Binding-site contacts:
Ligand atom C8 contacts residue ASP164 of chain 48.F at 4.5 Å.
Ligand atom C5 contacts residue ASN118 of chain 48.F at 3.2 Å.
Ligand atom C8 contacts residue PRO167 of chain 48.F at 3.7 Å (hydrophobic).
Ligand atom C7 contacts residue PRO167 of chain 48.F at 3.9 Å (hydrophobic).
Ligand atom O7 contacts residue ALA117 of chain 48.F at 4.5 Å.
Ligand atom C6 contacts residue ALA117 of chain 48.F at 3.6 Å (hydrophobic).
Ligand atom C1 contacts residue PRO167 of chain 48.F at 4.4 Å (hydrophobic).
Ligand atom O5 contacts residue GLN168 of chain 48.F at 4.0 Å.
Ligand atom O6 contacts residue ALA117 of chain 48.F at 2.3 Å.
Ligand atom N2 contacts residue ASN118 of chain 48.F at 3.6 Å.
Ligand atom C4 contacts residue ALA117 of chain 48.F at 4.2 Å (hydrophobic).
Ligand atom C2 contacts residue ASN118 of chain 48.F at 2.7 Å.
Ligand atom C1 contacts residue ASN118 of chain 48.F at 1.6 Å.
Ligand atom C1 contacts residue GLN168 of chain 48.F at 4.0 Å.
Ligand atom C4 contacts residue ASN118 of chain 48.F at 3.8 Å.
Ligand atom C5 contacts residue GLN168 of chain 48.F at 4.5 Å.
Ligand atom O6 contacts residue ASN118 of chain 48.F at 4.0 Å.
Ligand atom O7 contacts residue ASN118 of chain 48.F at 3.5 Å (h-bond).
Ligand atom C6 contacts residue ASN118 of chain 48.F at 4.0 Å.
Ligand atom C2 contacts residue ALA117 of chain 48.F at 4.0 Å (hydrophobic).
Ligand atom C7 contacts residue ASN118 of chain 48.F at 3.9 Å.
Ligand atom C5 contacts residue ALA117 of chain 48.F at 4.2 Å (hydrophobic).
Ligand atom O5 contacts residue ASN118 of chain 48.F at 1.8 Å (h-bond).
Ligand atom N2 contacts residue PRO167 of chain 48.F at 4.0 Å.
Ligand atom C3 contacts residue ASN118 of chain 48.F at 3.8 Å.
Ligand atom O5 contacts residue ALA117 of chain 48.F at 3.5 Å (h-bond).
Ligand atom C1 contacts residue ALA117 of chain 48.F at 3.9 Å (hydrophobic).

This small molecule binds to this protein.
Small molecule (SMILES): CC(=O)N[C@@H]1[C@@H](O)[C@H](O)[C@@H](CO)O[C@H]1O

Sequence of chain 48.F:
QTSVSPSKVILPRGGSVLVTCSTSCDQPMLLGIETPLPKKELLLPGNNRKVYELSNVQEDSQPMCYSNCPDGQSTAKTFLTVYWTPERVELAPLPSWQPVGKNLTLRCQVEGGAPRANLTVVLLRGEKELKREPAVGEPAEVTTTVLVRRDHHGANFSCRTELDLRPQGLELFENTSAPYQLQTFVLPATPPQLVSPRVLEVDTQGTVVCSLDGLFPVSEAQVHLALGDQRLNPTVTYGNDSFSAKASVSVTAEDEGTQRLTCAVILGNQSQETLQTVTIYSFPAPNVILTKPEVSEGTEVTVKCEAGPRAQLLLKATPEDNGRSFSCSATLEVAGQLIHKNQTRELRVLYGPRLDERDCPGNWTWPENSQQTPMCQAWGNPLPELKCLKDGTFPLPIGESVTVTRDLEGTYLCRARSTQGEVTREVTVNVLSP